Binding-site contacts:
Ligand atom O3 contacts residue PRO6 of chain 1.I at 3.5 Å.
Ligand atom C15 contacts residue LEU12 of chain 1.I at 4.2 Å (hydrophobic).
Ligand atom C7 contacts residue PRO6 of chain 1.I at 3.4 Å (hydrophobic).
Ligand atom O2 contacts residue SER3 of chain 1.I at 4.3 Å.
Ligand atom C10 contacts residue PHE130 of chain 1.M at 3.4 Å (hydrophobic).
Ligand atom C16 contacts residue LEU12 of chain 1.I at 3.7 Å (hydrophobic).
Ligand atom C17 contacts residue TYR31 of chain 1.I at 3.6 Å (hydrophobic).
Ligand atom C7 contacts residue TYR31 of chain 1.I at 3.1 Å (hydrophobic).
Ligand atom C8 contacts residue TYR31 of chain 1.I at 4.2 Å (hydrophobic).
Ligand atom C6 contacts residue TYR31 of chain 1.I at 3.8 Å (hydrophobic).
Ligand atom C12 contacts residue ILE40 of chain 1.I at 4.2 Å (hydrophobic).
Ligand atom O3 contacts residue PHE4 of chain 1.I at 3.5 Å (h-bond).
Ligand atom C8 contacts residue PRO6 of chain 1.I at 3.8 Å (hydrophobic).
Ligand atom C17 contacts residue PHE4 of chain 1.I at 4.2 Å (hydrophobic).
Ligand atom C17 contacts residue PRO6 of chain 1.I at 3.8 Å (hydrophobic).
Ligand atom C13 contacts residue SER3 of chain 1.I at 4.1 Å.
Ligand atom C10 contacts residue PHE33 of chain 1.I at 3.8 Å (hydrophobic).
Ligand atom C18 contacts residue TYR31 of chain 1.I at 3.6 Å (hydrophobic).
Ligand atom C1 contacts residue ILE40 of chain 1.I at 3.6 Å (hydrophobic).
Ligand atom C16 contacts residue TYR31 of chain 1.I at 4.3 Å (hydrophobic).
Ligand atom C16 contacts residue PHE4 of chain 1.I at 4.1 Å (hydrophobic).
Ligand atom C10 contacts residue TYR31 of chain 1.I at 4.0 Å (hydrophobic).
Ligand atom C5 contacts residue TYR31 of chain 1.I at 4.5 Å (hydrophobic).
Ligand atom C11 contacts residue PHE33 of chain 1.I at 3.6 Å (hydrophobic).
Ligand atom C6 contacts residue PRO6 of chain 1.I at 4.4 Å (hydrophobic).
Ligand atom C14 contacts residue SER3 of chain 1.I at 4.1 Å.

This small molecule binds to this protein.
Small molecule (SMILES): CCC[C@@H](C)[C@H]1CC[C@H]2[C@@H]3[C@H](O)C[C@@H]4C[C@H](O)CC[C@]4(C)[C@H]3C[C@H](O)[C@]12C

Sequence of chain 1.I:
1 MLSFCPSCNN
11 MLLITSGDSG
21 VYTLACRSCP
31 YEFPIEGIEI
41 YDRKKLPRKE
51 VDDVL

Sequence of chain 1.M:
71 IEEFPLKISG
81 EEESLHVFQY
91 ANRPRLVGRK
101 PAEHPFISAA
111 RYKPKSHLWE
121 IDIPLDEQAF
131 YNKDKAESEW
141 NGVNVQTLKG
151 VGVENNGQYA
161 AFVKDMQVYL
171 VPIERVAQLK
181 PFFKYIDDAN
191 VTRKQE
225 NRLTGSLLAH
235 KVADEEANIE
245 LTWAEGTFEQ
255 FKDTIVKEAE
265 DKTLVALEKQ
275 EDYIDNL